Binding-site contacts:
Ligand atom C17 contacts residue GLU237 of chain 1.D at 3.4 Å.
Ligand atom C14 contacts residue MET290 of chain 1.D at 3.5 Å (hydrophobic).
Ligand atom O26 contacts residue ASN289 of chain 1.D at 3.4 Å (h-bond).
Ligand atom C24 contacts residue ASN289 of chain 1.D at 3.1 Å.
Ligand atom C06 contacts residue GLY339 of chain 1.D at 3.5 Å.
Ligand atom N08 contacts residue GLU293 of chain 1.D at 3.3 Å (salt-bridge).
Ligand atom N08 contacts residue MET290 of chain 1.D at 2.8 Å (h-bond).
Ligand atom O26 contacts residue MET290 of chain 1.D at 3.0 Å (h-bond).
Ligand atom O25 contacts residue MET341 of chain 1.D at 3.4 Å.
Ligand atom N16 contacts residue TRP291 of chain 1.D at 3.7 Å.
Ligand atom N10 contacts residue GLY295 of chain 1.D at 3.3 Å (h-bond).
Ligand atom F20 contacts residue VAL139 of chain 1.D at 3.7 Å.
Ligand atom N10 contacts residue VAL294 of chain 1.D at 3.7 Å.
Ligand atom N10 contacts residue GLU293 of chain 1.D at 3.5 Å (salt-bridge).
Ligand atom C34 contacts residue ASP340 of chain 1.D at 3.6 Å.
Ligand atom O03 contacts residue TRP291 of chain 1.D at 3.2 Å (h-bond).
Ligand atom C04 contacts residue TRP291 of chain 1.D at 3.5 Å (hydrophobic).
Ligand atom N13 contacts residue GLY339 of chain 1.D at 2.8 Å (h-bond).
Ligand atom O25 contacts residue TRP291 of chain 1.D at 3.5 Å.
Ligand atom C17 contacts residue ASN289 of chain 1.D at 3.4 Å.
Ligand atom C23 contacts residue ILE288 of chain 1.D at 3.7 Å (hydrophobic).
Ligand atom C15 contacts residue TRP291 of chain 1.D at 3.6 Å (hydrophobic).
Ligand atom CL22 contacts residue PHE243 of chain 1.D at 3.4 Å.
Ligand atom C12 contacts residue GLY339 of chain 1.D at 3.5 Å.
Ligand atom C18 contacts residue SER242 of chain 1.D at 3.6 Å.
Ligand atom N16 contacts residue GLU237 of chain 1.D at 3.3 Å.
Ligand atom CL22 contacts residue ASN244 of chain 1.D at 3.6 Å.
Ligand atom F20 contacts residue SER140 of chain 1.D at 3.4 Å.
Ligand atom F20 contacts residue SER242 of chain 1.D at 3.1 Å.
Ligand atom N05 contacts residue GLY339 of chain 1.D at 3.2 Å (h-bond).
Ligand atom C27 contacts residue GLY339 of chain 1.D at 3.4 Å.
Ligand atom CL22 contacts residue PHE249 of chain 1.D at 3.7 Å.
Ligand atom C09 contacts residue MET290 of chain 1.D at 3.3 Å (hydrophobic).
Ligand atom C19 contacts residue SER242 of chain 1.D at 3.3 Å.
Ligand atom N16 contacts residue ASN289 of chain 1.D at 2.7 Å (h-bond).
Ligand atom C28 contacts residue GLY339 of chain 1.D at 3.5 Å.
Ligand atom O25 contacts residue GLY339 of chain 1.D at 3.5 Å (h-bond).
Ligand atom C24 contacts residue ILE288 of chain 1.D at 3.6 Å (hydrophobic).
Ligand atom N10 contacts residue MET290 of chain 1.D at 3.1 Å (h-bond).
Ligand atom C02 contacts residue GLY339 of chain 1.D at 3.5 Å.

Sequence of chain 1.D:
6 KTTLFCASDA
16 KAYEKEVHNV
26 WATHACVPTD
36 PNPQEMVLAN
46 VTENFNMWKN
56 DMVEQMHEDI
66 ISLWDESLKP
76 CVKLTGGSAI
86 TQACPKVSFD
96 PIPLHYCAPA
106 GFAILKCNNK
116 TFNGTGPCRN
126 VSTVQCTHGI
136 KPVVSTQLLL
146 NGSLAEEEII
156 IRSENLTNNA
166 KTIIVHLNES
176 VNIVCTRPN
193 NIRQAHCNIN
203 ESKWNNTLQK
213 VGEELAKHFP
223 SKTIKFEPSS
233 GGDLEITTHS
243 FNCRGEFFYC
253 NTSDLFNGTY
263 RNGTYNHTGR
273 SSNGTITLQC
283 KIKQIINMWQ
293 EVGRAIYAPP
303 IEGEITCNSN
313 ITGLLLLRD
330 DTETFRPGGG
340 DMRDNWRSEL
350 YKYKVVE

This protein binds this small molecule.
Small molecule (SMILES): [H]/N=C(/N)NC[C@@H]1[C@@H](NC(=O)C(=O)Nc2ccc(Cl)c(F)c2)c2ccc(CNC)cc2N1C(=O)OC